Binding-site contacts:
Ligand atom N2 contacts residue ASN99 of chain 3.B at 2.8 Å (h-bond).
Ligand atom C8 contacts residue ARG108 of chain 3.B at 4.1 Å.
Ligand atom C7 contacts residue THR101 of chain 3.B at 3.9 Å.
Ligand atom O7 contacts residue ASN99 of chain 3.B at 4.2 Å.
Ligand atom C1 contacts residue ASN99 of chain 3.B at 1.4 Å.
Ligand atom C5 contacts residue PHE97 of chain 3.B at 3.8 Å (hydrophobic).
Ligand atom O5 contacts residue ASN99 of chain 3.B at 2.4 Å (h-bond).
Ligand atom C2 contacts residue ASN99 of chain 3.B at 2.5 Å.
Ligand atom N2 contacts residue THR101 of chain 3.B at 3.2 Å (h-bond).
Ligand atom C8 contacts residue ASN99 of chain 3.B at 4.1 Å.
Ligand atom C4 contacts residue ASN99 of chain 3.B at 4.2 Å.
Ligand atom C2 contacts residue THR101 of chain 3.B at 4.2 Å.
Ligand atom C3 contacts residue ASN99 of chain 3.B at 3.8 Å.
Ligand atom C8 contacts residue THR101 of chain 3.B at 3.5 Å.
Ligand atom C7 contacts residue ASN99 of chain 3.B at 3.8 Å.
Ligand atom C8 contacts residue PHE97 of chain 3.B at 4.1 Å (hydrophobic).
Ligand atom O7 contacts residue PHE97 of chain 3.B at 3.5 Å.
Ligand atom C5 contacts residue ASN99 of chain 3.B at 3.7 Å.
Ligand atom C7 contacts residue PHE97 of chain 3.B at 4.0 Å (hydrophobic).
Ligand atom C1 contacts residue THR101 of chain 3.B at 4.5 Å.
Ligand atom C6 contacts residue PHE97 of chain 3.B at 3.7 Å (hydrophobic).
Ligand atom O5 contacts residue PHE97 of chain 3.B at 4.0 Å.

A protein and the small-molecule ligand that binds it are described below.
Small molecule (SMILES): CC(=O)N[C@H]1[C@H](O[C@H]2[C@H](O)[C@@H](NC(C)=O)CO[C@@H]2CO)O[C@H](CO)[C@@H](O[C@@H]2O[C@H](CO)[C@@H](O)[C@H](O)[C@@H]2O)[C@@H]1O

Sequence of chain 3.B:
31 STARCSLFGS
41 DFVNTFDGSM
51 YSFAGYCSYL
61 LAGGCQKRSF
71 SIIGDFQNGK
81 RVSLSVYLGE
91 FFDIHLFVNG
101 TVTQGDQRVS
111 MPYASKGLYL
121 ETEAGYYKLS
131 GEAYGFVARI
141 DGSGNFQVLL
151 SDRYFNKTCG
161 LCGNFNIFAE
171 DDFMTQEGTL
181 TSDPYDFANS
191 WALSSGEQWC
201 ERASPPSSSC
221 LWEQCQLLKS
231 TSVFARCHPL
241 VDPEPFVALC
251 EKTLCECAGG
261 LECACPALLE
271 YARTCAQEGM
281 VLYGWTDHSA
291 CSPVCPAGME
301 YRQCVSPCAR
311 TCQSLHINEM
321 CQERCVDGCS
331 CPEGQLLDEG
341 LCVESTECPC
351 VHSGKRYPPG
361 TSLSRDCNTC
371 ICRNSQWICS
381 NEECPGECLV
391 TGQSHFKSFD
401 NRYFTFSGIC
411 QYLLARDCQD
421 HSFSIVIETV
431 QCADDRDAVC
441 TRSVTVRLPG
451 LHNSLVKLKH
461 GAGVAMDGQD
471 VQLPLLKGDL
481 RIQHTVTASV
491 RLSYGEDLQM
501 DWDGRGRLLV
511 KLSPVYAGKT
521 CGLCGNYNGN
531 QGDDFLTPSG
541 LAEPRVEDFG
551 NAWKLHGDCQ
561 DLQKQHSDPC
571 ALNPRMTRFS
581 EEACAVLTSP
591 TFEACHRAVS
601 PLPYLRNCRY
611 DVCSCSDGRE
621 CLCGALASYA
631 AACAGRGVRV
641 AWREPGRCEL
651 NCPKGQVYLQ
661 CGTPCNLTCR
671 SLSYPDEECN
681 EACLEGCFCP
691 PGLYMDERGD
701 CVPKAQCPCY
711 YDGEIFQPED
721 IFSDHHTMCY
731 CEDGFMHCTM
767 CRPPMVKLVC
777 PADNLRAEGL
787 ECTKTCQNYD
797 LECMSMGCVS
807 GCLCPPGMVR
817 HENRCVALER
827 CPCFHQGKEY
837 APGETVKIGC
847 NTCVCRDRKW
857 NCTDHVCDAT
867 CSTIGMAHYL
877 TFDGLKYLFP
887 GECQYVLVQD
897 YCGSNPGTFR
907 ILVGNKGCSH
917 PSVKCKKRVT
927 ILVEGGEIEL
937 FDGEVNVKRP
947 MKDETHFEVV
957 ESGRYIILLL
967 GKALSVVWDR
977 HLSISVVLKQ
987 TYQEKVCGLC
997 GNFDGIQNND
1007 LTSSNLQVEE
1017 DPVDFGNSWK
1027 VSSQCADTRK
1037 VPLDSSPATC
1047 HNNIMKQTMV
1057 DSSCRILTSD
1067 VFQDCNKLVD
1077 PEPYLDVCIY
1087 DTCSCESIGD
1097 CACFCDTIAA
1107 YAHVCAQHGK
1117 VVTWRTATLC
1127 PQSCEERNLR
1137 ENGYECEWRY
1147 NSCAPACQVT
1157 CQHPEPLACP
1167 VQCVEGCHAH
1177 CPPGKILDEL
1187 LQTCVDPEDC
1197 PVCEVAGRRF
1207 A